Sequence of chain 1.C:
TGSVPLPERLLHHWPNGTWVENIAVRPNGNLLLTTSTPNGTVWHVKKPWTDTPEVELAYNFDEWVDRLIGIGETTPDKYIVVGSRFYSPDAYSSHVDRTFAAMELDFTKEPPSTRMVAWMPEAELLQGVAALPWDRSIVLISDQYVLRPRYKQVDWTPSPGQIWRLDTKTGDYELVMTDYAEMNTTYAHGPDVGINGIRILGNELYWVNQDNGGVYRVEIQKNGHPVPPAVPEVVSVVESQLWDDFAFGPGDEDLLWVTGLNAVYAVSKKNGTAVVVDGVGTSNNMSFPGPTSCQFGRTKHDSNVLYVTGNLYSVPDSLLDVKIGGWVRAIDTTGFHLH

This protein binds this small molecule.
Small molecule (SMILES): CC(=O)N[C@H]1[C@H](O[C@H]2[C@H](O)[C@@H](NC(C)=O)CO[C@@H]2CO)O[C@H](CO)[C@@H](O[C@@H]2O[C@H](CO[C@H]3O[C@H](CO)[C@@H](O)[C@H](O)[C@@H]3O)[C@@H](O)[C@H](O)[C@@H]2O)[C@@H]1O

Binding-site contacts:
Ligand atom O6 contacts residue PRO187 of chain 1.C at 3.8 Å.
Ligand atom C6 contacts residue PRO189 of chain 1.C at 3.9 Å (hydrophobic).
Ligand atom N2 contacts residue ASN213 of chain 1.C at 3.2 Å (h-bond).
Ligand atom C8 contacts residue ASP208 of chain 1.C at 3.8 Å.
Ligand atom O3 contacts residue ASP208 of chain 1.C at 3.8 Å.
Ligand atom C2 contacts residue ASN213 of chain 1.C at 2.5 Å.
Ligand atom C2 contacts residue ASP208 of chain 1.C at 3.8 Å.
Ligand atom O7 contacts residue ALA210 of chain 1.C at 3.5 Å.
Ligand atom O5 contacts residue ASN213 of chain 1.C at 2.0 Å (h-bond).
Ligand atom C7 contacts residue ASP208 of chain 1.C at 3.9 Å.
Ligand atom C3 contacts residue ASP208 of chain 1.C at 3.5 Å.
Ligand atom C1 contacts residue ASN213 of chain 1.C at 1.4 Å.
Ligand atom N2 contacts residue TYR209 of chain 1.C at 4.1 Å.
Ligand atom O7 contacts residue TYR209 of chain 1.C at 4.4 Å.
Ligand atom C5 contacts residue ASN213 of chain 1.C at 3.4 Å.
Ligand atom N2 contacts residue ASP208 of chain 1.C at 3.0 Å (salt-bridge).
Ligand atom C8 contacts residue TYR209 of chain 1.C at 3.9 Å (hydrophobic).
Ligand atom O7 contacts residue ASN213 of chain 1.C at 3.5 Å (h-bond).
Ligand atom O7 contacts residue PRO189 of chain 1.C at 4.5 Å.
Ligand atom C6 contacts residue ASN213 of chain 1.C at 4.4 Å.
Ligand atom C6 contacts residue SER188 of chain 1.C at 4.3 Å.
Ligand atom C1 contacts residue TYR209 of chain 1.C at 4.3 Å (hydrophobic).
Ligand atom C7 contacts residue ASN213 of chain 1.C at 3.7 Å.
Ligand atom C7 contacts residue TYR209 of chain 1.C at 4.0 Å (hydrophobic).
Ligand atom C7 contacts residue ALA210 of chain 1.C at 3.4 Å (hydrophobic).
Ligand atom C1 contacts residue ASP208 of chain 1.C at 4.5 Å.
Ligand atom C6 contacts residue PRO187 of chain 1.C at 3.7 Å (hydrophobic).
Ligand atom O5 contacts residue PRO189 of chain 1.C at 4.2 Å.
Ligand atom N2 contacts residue ALA210 of chain 1.C at 4.0 Å.
Ligand atom C8 contacts residue ALA210 of chain 1.C at 3.3 Å (hydrophobic).
Ligand atom C4 contacts residue ASN213 of chain 1.C at 4.0 Å.
Ligand atom C8 contacts residue PRO189 of chain 1.C at 4.0 Å (hydrophobic).
Ligand atom C5 contacts residue PRO189 of chain 1.C at 3.8 Å (hydrophobic).
Ligand atom C8 contacts residue LEU176 of chain 1.C at 4.2 Å (hydrophobic).
Ligand atom C3 contacts residue ASN213 of chain 1.C at 3.8 Å.